Sequence of chain 1.N:
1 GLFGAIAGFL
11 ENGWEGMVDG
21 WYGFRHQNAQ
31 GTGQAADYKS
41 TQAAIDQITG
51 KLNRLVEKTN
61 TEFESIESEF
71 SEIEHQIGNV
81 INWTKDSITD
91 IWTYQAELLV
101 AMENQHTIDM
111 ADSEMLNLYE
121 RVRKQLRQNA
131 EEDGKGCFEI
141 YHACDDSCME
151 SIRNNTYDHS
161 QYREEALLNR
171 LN

A small-molecule ligand and the protein it binds are described below.
Small molecule (SMILES): CC(=O)N[C@@H]1[C@@H](O)[C@H](O)[C@@H](CO)O[C@H]1O

Binding-site contacts:
Ligand atom C3 contacts residue ASN82 of chain 1.N at 3.9 Å.
Ligand atom C8 contacts residue GLU108 of chain 1.U at 4.1 Å.
Ligand atom C7 contacts residue ASN79 of chain 1.N at 3.0 Å.
Ligand atom C4 contacts residue ASN82 of chain 1.N at 4.4 Å.
Ligand atom C8 contacts residue HIS75 of chain 1.N at 3.5 Å.
Ligand atom N2 contacts residue ASN82 of chain 1.N at 2.9 Å (h-bond).
Ligand atom C8 contacts residue GLY78 of chain 1.N at 4.4 Å.
Ligand atom C1 contacts residue ASN82 of chain 1.N at 1.5 Å.
Ligand atom O7 contacts residue ASN82 of chain 1.N at 2.9 Å (h-bond).
Ligand atom O6 contacts residue ASN82 of chain 1.N at 4.5 Å.
Ligand atom C2 contacts residue ASN82 of chain 1.N at 2.5 Å.
Ligand atom C7 contacts residue ASN82 of chain 1.N at 3.1 Å.
Ligand atom C5 contacts residue ASN82 of chain 1.N at 3.8 Å.
Ligand atom O5 contacts residue ASN82 of chain 1.N at 2.5 Å (h-bond).
Ligand atom C8 contacts residue ASN82 of chain 1.N at 4.3 Å.
Ligand atom C8 contacts residue ASN79 of chain 1.N at 2.8 Å.
Ligand atom O7 contacts residue ASN79 of chain 1.N at 2.7 Å (h-bond).
Ligand atom N2 contacts residue ASN79 of chain 1.N at 4.3 Å.

Sequence of chain 1.U:
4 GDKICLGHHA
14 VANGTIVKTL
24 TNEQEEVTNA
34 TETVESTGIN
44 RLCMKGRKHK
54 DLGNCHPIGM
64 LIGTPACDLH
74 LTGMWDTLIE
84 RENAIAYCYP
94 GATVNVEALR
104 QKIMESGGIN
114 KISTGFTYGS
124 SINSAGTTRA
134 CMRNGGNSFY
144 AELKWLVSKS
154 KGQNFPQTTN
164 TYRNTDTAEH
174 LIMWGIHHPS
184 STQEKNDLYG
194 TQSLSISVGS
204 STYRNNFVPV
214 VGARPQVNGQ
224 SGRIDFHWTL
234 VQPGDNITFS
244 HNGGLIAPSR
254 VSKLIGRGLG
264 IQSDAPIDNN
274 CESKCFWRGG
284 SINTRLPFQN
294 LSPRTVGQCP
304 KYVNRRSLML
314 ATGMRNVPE